Sequence of chain 1.H:
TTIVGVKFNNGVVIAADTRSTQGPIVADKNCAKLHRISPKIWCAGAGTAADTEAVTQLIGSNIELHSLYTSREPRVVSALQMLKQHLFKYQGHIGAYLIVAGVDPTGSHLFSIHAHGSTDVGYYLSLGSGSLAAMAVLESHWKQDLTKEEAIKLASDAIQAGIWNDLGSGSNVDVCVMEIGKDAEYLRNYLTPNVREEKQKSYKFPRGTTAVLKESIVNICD

Binding-site contacts:
Ligand atom N7 contacts residue ASP124 of chain 1.I at 3.3 Å (salt-bridge).
Ligand atom N36 contacts residue ASP124 of chain 1.I at 3.1 Å (salt-bridge).
Ligand atom C15 contacts residue THR21 of chain 1.H at 3.6 Å.
Ligand atom C22 contacts residue LYS33 of chain 1.H at 3.8 Å.
Ligand atom C5 contacts residue THR48 of chain 1.H at 3.5 Å.
Ligand atom C18 contacts residue THR21 of chain 1.H at 3.8 Å.
Ligand atom C25 contacts residue THR1 of chain 1.H at 3.8 Å.
Ligand atom C18 contacts residue ALA49 of chain 1.H at 3.8 Å (hydrophobic).
Ligand atom C24 contacts residue ALA46 of chain 1.H at 3.7 Å (hydrophobic).
Ligand atom C13 contacts residue ALA49 of chain 1.H at 3.6 Å (hydrophobic).
Ligand atom O29 contacts residue GLY47 of chain 1.H at 3.0 Å (h-bond).
Ligand atom C24 contacts residue GLY47 of chain 1.H at 3.4 Å.
Ligand atom C13 contacts residue CYS128 of chain 1.I at 3.2 Å (hydrophobic).
Ligand atom N21 contacts residue THR1 of chain 1.H at 3.5 Å (h-bond).
Ligand atom O2 contacts residue LEU125 of chain 1.I at 3.3 Å.
Ligand atom C13 contacts residue ASP124 of chain 1.I at 3.8 Å.
Ligand atom C26 contacts residue THR1 of chain 1.H at 1.5 Å.
Ligand atom N21 contacts residue GLY47 of chain 1.H at 2.9 Å (h-bond).
Ligand atom C18 contacts residue GLY47 of chain 1.H at 3.2 Å.
Ligand atom C23 contacts residue LYS33 of chain 1.H at 3.6 Å.
Ligand atom C8 contacts residue ASP124 of chain 1.I at 3.6 Å.
Ligand atom C27 contacts residue THR1 of chain 1.H at 2.6 Å.
Ligand atom C19 contacts residue GLY47 of chain 1.H at 3.5 Å.
Ligand atom C14 contacts residue GLN22 of chain 1.H at 3.3 Å.
Ligand atom C24 contacts residue THR1 of chain 1.H at 3.8 Å.
Ligand atom C11 contacts residue THR21 of chain 1.H at 3.5 Å.
Ligand atom O20 contacts residue THR21 of chain 1.H at 3.0 Å (h-bond).
Ligand atom C25 contacts residue LYS33 of chain 1.H at 3.5 Å.
Ligand atom O16 contacts residue ALA49 of chain 1.H at 3.1 Å (h-bond).
Ligand atom O20 contacts residue SER20 of chain 1.H at 3.7 Å.
Ligand atom C22 contacts residue THR1 of chain 1.H at 2.2 Å.
Ligand atom C28 contacts residue GLY47 of chain 1.H at 3.9 Å.
Ligand atom C23 contacts residue THR1 of chain 1.H at 2.7 Å.
Ligand atom C5 contacts residue ILE126 of chain 1.I at 3.2 Å (hydrophobic).
Ligand atom C12 contacts residue THR21 of chain 1.H at 3.8 Å.
Ligand atom C14 contacts residue ALA27 of chain 1.H at 3.9 Å (hydrophobic).
Ligand atom N17 contacts residue THR21 of chain 1.H at 2.8 Å (h-bond).
Ligand atom C24 contacts residue GLY45 of chain 1.H at 3.4 Å.
Ligand atom C33 contacts residue THR21 of chain 1.H at 3.5 Å.
Ligand atom C34 contacts residue GLY47 of chain 1.H at 3.3 Å.

A protein and the small-molecule ligand that binds it are described below.
Small molecule (SMILES): CC(C)[C@H](NC(=O)N[C@H](C(=O)N[C@H]1CCCCNC(=O)C=C[C@H](C(C)C)NC1=O)C(C)C)C(=O)O

Sequence of chain 1.I:
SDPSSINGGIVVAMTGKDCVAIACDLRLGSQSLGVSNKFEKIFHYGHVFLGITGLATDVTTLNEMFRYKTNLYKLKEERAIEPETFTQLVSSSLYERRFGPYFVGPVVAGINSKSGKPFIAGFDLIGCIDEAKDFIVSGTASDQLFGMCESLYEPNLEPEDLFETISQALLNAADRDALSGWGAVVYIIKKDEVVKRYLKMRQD